A protein and the small-molecule ligand that binds it are described below.
Small molecule (SMILES): Nc1nc2[nH]cnc2c(=O)[nH]1

Sequence of chain 1.C:
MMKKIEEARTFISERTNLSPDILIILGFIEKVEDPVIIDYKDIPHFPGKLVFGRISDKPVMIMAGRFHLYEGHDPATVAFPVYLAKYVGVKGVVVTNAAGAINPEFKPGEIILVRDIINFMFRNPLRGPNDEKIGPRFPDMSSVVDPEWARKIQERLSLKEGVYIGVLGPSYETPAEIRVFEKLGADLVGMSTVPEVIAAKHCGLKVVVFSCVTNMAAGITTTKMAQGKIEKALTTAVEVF

Binding-site contacts:
Ligand atom C5 contacts residue GLY125 of chain 1.C at 3.5 Å.
Ligand atom N7 contacts residue THR239 of chain 1.C at 3.0 Å (h-bond).
Ligand atom C6 contacts residue VAL214 of chain 1.C at 3.8 Å (hydrophobic).
Ligand atom N2 contacts residue MET216 of chain 1.C at 3.6 Å.
Ligand atom C2 contacts residue GLY215 of chain 1.C at 4.0 Å.
Ligand atom C5 contacts residue ASN240 of chain 1.C at 3.7 Å.
Ligand atom N2 contacts residue GLU198 of chain 1.C at 2.4 Å (salt-bridge).
Ligand atom N9 contacts residue ALA123 of chain 1.C at 3.3 Å (h-bond).
Ligand atom C2 contacts residue VAL214 of chain 1.C at 3.4 Å (hydrophobic).
Ligand atom C2 contacts residue GLU198 of chain 1.C at 3.4 Å.
Ligand atom C8 contacts residue THR239 of chain 1.C at 3.0 Å.
Ligand atom N7 contacts residue GLY125 of chain 1.C at 3.5 Å (h-bond).
Ligand atom N3 contacts residue GLY215 of chain 1.C at 3.5 Å.
Ligand atom C5 contacts residue VAL214 of chain 1.C at 3.7 Å (hydrophobic).
Ligand atom N3 contacts residue VAL214 of chain 1.C at 3.4 Å (h-bond).
Ligand atom N1 contacts residue TYR197 of chain 1.C at 3.7 Å.
Ligand atom C8 contacts residue GLY125 of chain 1.C at 4.0 Å.
Ligand atom C2 contacts residue MET216 of chain 1.C at 3.8 Å (hydrophobic).
Ligand atom N2 contacts residue GLY215 of chain 1.C at 4.0 Å.
Ligand atom C6 contacts residue ASN240 of chain 1.C at 3.9 Å.
Ligand atom O6 contacts residue GLU198 of chain 1.C at 3.7 Å.
Ligand atom N2 contacts residue VAL214 of chain 1.C at 3.4 Å.
Ligand atom N3 contacts residue MET216 of chain 1.C at 3.6 Å.
Ligand atom C6 contacts residue TYR197 of chain 1.C at 3.8 Å (hydrophobic).
Ligand atom C8 contacts residue ALA123 of chain 1.C at 3.6 Å (hydrophobic).
Ligand atom N1 contacts residue VAL214 of chain 1.C at 3.6 Å.
Ligand atom C4 contacts residue VAL214 of chain 1.C at 3.4 Å (hydrophobic).
Ligand atom C6 contacts residue GLY125 of chain 1.C at 3.8 Å.
Ligand atom C8 contacts residue ASN240 of chain 1.C at 3.8 Å.
Ligand atom C5 contacts residue TYR197 of chain 1.C at 3.7 Å (hydrophobic).
Ligand atom C6 contacts residue GLU198 of chain 1.C at 3.6 Å.
Ligand atom N1 contacts residue GLU198 of chain 1.C at 2.7 Å (salt-bridge).
Ligand atom C8 contacts residue ALA124 of chain 1.C at 3.8 Å (hydrophobic).
Ligand atom O6 contacts residue GLY125 of chain 1.C at 3.6 Å.
Ligand atom O6 contacts residue ASN240 of chain 1.C at 2.9 Å (h-bond).
Ligand atom N2 contacts residue VAL192 of chain 1.C at 3.5 Å.
Ligand atom C4 contacts residue TYR197 of chain 1.C at 3.9 Å (hydrophobic).
Ligand atom N7 contacts residue ASN240 of chain 1.C at 2.8 Å (h-bond).
Ligand atom N7 contacts residue ALA124 of chain 1.C at 3.6 Å.
Ligand atom C2 contacts residue TYR197 of chain 1.C at 4.0 Å (hydrophobic).